Sequence of chain 1.A:
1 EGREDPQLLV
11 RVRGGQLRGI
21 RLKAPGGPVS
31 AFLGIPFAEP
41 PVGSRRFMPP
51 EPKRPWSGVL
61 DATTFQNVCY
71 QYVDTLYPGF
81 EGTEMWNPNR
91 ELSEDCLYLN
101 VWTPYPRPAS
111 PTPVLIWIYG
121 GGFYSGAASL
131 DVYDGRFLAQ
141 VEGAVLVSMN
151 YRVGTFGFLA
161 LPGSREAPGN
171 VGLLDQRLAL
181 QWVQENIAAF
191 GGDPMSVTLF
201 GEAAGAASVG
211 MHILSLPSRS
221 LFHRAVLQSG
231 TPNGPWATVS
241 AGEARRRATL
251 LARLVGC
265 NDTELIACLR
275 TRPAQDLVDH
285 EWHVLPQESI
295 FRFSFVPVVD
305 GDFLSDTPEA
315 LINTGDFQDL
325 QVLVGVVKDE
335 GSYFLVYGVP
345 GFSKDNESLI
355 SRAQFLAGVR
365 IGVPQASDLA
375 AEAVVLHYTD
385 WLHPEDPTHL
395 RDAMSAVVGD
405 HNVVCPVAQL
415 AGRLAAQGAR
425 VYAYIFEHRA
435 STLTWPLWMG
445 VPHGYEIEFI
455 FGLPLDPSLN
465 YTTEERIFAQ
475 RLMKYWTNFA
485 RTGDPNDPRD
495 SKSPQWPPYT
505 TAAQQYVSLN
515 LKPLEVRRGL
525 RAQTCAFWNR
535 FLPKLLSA

The small molecule below binds the protein below.
Small molecule (SMILES): C[N+](C)(C)CCS

Binding-site contacts:
Ligand atom SD contacts residue TYR72 of chain 1.A at 3.7 Å.
Ligand atom C2 contacts residue TYR341 of chain 1.A at 3.8 Å (hydrophobic).
Ligand atom C4 contacts residue TRP286 of chain 1.A at 3.3 Å (hydrophobic).
Ligand atom SD contacts residue TRP286 of chain 1.A at 3.9 Å.
Ligand atom C4 contacts residue TYR72 of chain 1.A at 3.6 Å (hydrophobic).
Ligand atom N1 contacts residue TRP286 of chain 1.A at 3.9 Å.
Ligand atom C3 contacts residue TYR341 of chain 1.A at 3.3 Å (hydrophobic).
Ligand atom C4 contacts residue TYR124 of chain 1.A at 3.1 Å (hydrophobic).
Ligand atom C2 contacts residue TYR72 of chain 1.A at 3.9 Å (hydrophobic).
Ligand atom C3 contacts residue TYR124 of chain 1.A at 4.1 Å (hydrophobic).
Ligand atom N1 contacts residue TYR341 of chain 1.A at 4.0 Å.
Ligand atom C1 contacts residue TYR72 of chain 1.A at 4.3 Å (hydrophobic).
Ligand atom C5 contacts residue TRP286 of chain 1.A at 3.0 Å (hydrophobic).
Ligand atom N1 contacts residue TYR124 of chain 1.A at 4.2 Å.